Sequence of chain 1.A:
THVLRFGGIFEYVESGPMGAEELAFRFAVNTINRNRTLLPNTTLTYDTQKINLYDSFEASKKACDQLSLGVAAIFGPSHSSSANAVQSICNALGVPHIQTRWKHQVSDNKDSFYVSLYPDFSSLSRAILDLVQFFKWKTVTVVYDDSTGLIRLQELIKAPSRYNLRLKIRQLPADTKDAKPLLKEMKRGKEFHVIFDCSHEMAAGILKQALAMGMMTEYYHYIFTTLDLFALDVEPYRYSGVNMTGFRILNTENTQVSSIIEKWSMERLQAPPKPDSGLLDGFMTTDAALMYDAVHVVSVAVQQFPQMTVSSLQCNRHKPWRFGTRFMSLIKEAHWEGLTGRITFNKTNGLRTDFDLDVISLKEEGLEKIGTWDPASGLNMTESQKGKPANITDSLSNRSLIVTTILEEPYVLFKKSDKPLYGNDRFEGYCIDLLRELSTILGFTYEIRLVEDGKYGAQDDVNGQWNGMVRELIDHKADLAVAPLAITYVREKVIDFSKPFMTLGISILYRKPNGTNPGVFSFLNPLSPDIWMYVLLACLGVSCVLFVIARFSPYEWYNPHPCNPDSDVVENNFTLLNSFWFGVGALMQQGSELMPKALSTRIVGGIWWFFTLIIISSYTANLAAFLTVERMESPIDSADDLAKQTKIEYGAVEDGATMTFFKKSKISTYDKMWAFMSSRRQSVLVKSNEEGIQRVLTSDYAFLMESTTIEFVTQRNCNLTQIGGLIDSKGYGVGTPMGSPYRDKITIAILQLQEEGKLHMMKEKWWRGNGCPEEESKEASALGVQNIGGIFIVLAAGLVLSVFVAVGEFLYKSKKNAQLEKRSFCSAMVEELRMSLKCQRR

The protein below binds the small molecule below.
Small molecule (SMILES): CC(=O)N[C@H]1[C@H](O[C@H]2[C@H](O)[C@@H](NC(C)=O)CO[C@@H]2CO)O[C@H](CO)[C@@H](O[C@@H]2O[C@H](CO[C@H]3O[C@H](CO)[C@@H](O)[C@H](O)[C@@H]3O[C@@H]3O[C@H](CO)[C@@H](O[C@@H]4O[C@H](CO)[C@H](O)[C@H](O)[C@H]4O)[C@H](O)[C@H]3NC(C)=O)[C@@H](O)[C@H](O[C@H]3O[C@H](CO)[C@@H](O)[C@H](O)[C@@H]3O[C@@H]3O[C@H](CO)[C@@H](O)[C@H](O)[C@H]3NC(C)=O)[C@@H]2O)[C@@H]1O

Binding-site contacts:
Ligand atom C8 contacts residue ARG158 of chain 1.A at 4.0 Å.
Ligand atom O3 contacts residue ASN378 of chain 1.A at 3.9 Å.
Ligand atom C6 contacts residue ARG194 of chain 1.A at 3.5 Å.
Ligand atom C8 contacts residue ASP162 of chain 1.A at 3.4 Å.
Ligand atom C1 contacts residue ASN378 of chain 1.A at 1.4 Å.
Ligand atom C3 contacts residue ALA408 of chain 1.A at 4.2 Å (hydrophobic).
Ligand atom C1 contacts residue ARG158 of chain 1.A at 3.5 Å.
Ligand atom O2 contacts residue ARG158 of chain 1.A at 2.5 Å (salt-bridge).
Ligand atom O4 contacts residue ARG158 of chain 1.A at 2.7 Å (salt-bridge).
Ligand atom C8 contacts residue ASN381 of chain 1.A at 3.3 Å.
Ligand atom O6 contacts residue ARG194 of chain 1.A at 3.5 Å (salt-bridge).
Ligand atom C3 contacts residue THR380 of chain 1.A at 3.8 Å.
Ligand atom C5 contacts residue ALA408 of chain 1.A at 4.0 Å (hydrophobic).
Ligand atom C2 contacts residue ARG158 of chain 1.A at 3.5 Å.
Ligand atom C7 contacts residue ASN381 of chain 1.A at 4.1 Å.
Ligand atom C2 contacts residue THR380 of chain 1.A at 3.7 Å.
Ligand atom C7 contacts residue ASN378 of chain 1.A at 3.5 Å.
Ligand atom C2 contacts residue ASN378 of chain 1.A at 2.6 Å.
Ligand atom C8 contacts residue ASN378 of chain 1.A at 4.2 Å.
Ligand atom O3 contacts residue THR385 of chain 1.A at 3.7 Å.
Ligand atom C3 contacts residue PRO407 of chain 1.A at 4.2 Å (hydrophobic).
Ligand atom O7 contacts residue ASN378 of chain 1.A at 4.1 Å.
Ligand atom O6 contacts residue TYR195 of chain 1.A at 4.1 Å.
Ligand atom C3 contacts residue ASN378 of chain 1.A at 3.7 Å.
Ligand atom C4 contacts residue ARG158 of chain 1.A at 3.8 Å.
Ligand atom C8 contacts residue THR380 of chain 1.A at 3.7 Å.
Ligand atom C4 contacts residue ASN378 of chain 1.A at 4.3 Å.
Ligand atom O4 contacts residue SER409 of chain 1.A at 3.6 Å (h-bond).
Ligand atom C3 contacts residue SER409 of chain 1.A at 3.4 Å.
Ligand atom N2 contacts residue ASN378 of chain 1.A at 3.0 Å (h-bond).
Ligand atom O3 contacts residue GLY410 of chain 1.A at 3.5 Å (h-bond).
Ligand atom O5 contacts residue ASN378 of chain 1.A at 2.4 Å (h-bond).
Ligand atom O7 contacts residue PRO407 of chain 1.A at 3.7 Å.
Ligand atom C4 contacts residue SER409 of chain 1.A at 4.2 Å.
Ligand atom O5 contacts residue ARG158 of chain 1.A at 3.8 Å.
Ligand atom C5 contacts residue ASN378 of chain 1.A at 3.6 Å.
Ligand atom O3 contacts residue THR380 of chain 1.A at 3.2 Å (h-bond).
Ligand atom O4 contacts residue ALA408 of chain 1.A at 2.2 Å (h-bond).
Ligand atom C4 contacts residue ALA408 of chain 1.A at 3.5 Å (hydrophobic).
Ligand atom O3 contacts residue SER409 of chain 1.A at 3.0 Å (h-bond).